A protein and the small-molecule ligand that binds it are described below.
Small molecule (SMILES): CC(=O)N[C@@H]1[C@@H](O)[C@H](O)[C@@H](CO)O[C@H]1O

Sequence of chain 4.A:
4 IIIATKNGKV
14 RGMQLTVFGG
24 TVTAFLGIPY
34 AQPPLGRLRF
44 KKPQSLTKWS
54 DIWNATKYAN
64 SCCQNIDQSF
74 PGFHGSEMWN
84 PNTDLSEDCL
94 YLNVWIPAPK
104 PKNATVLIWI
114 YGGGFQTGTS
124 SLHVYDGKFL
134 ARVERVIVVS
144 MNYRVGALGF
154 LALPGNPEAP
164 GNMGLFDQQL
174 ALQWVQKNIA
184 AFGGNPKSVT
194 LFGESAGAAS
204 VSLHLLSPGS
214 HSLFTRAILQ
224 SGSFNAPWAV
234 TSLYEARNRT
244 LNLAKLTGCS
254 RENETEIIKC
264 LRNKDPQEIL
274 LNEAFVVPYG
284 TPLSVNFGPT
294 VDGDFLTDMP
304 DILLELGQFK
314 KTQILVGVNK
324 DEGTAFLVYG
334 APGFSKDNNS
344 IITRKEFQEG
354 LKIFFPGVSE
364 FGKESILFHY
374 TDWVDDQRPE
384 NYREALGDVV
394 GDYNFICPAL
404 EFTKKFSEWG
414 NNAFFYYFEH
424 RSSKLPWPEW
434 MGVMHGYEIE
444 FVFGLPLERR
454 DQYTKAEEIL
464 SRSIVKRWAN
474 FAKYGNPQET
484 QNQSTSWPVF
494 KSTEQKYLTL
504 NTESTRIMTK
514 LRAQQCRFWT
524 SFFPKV

Binding-site contacts:
Ligand atom O7 contacts residue ASN256 of chain 4.A at 3.3 Å (h-bond).
Ligand atom O5 contacts residue GLU259 of chain 4.A at 3.3 Å (salt-bridge).
Ligand atom C4 contacts residue ASN256 of chain 4.A at 4.2 Å.
Ligand atom C1 contacts residue ASN256 of chain 4.A at 1.4 Å.
Ligand atom C6 contacts residue GLU259 of chain 4.A at 4.0 Å.
Ligand atom C7 contacts residue ASN256 of chain 4.A at 3.3 Å.
Ligand atom C5 contacts residue ASN256 of chain 4.A at 3.7 Å.
Ligand atom O5 contacts residue ASN256 of chain 4.A at 2.4 Å (h-bond).
Ligand atom O5 contacts residue THR258 of chain 4.A at 3.3 Å (h-bond).
Ligand atom C1 contacts residue GLU259 of chain 4.A at 4.2 Å.
Ligand atom C2 contacts residue ASN256 of chain 4.A at 2.5 Å.
Ligand atom C5 contacts residue THR258 of chain 4.A at 3.5 Å.
Ligand atom C1 contacts residue THR258 of chain 4.A at 3.2 Å.
Ligand atom C6 contacts residue THR258 of chain 4.A at 4.4 Å.
Ligand atom C3 contacts residue ASN256 of chain 4.A at 3.8 Å.
Ligand atom C5 contacts residue GLU259 of chain 4.A at 4.3 Å.
Ligand atom O6 contacts residue GLU259 of chain 4.A at 3.3 Å (salt-bridge).
Ligand atom C8 contacts residue ASN256 of chain 4.A at 4.4 Å.
Ligand atom N2 contacts residue ASN256 of chain 4.A at 2.9 Å (h-bond).
Ligand atom C2 contacts residue THR258 of chain 4.A at 4.4 Å.